Sequence of chain 1.A:
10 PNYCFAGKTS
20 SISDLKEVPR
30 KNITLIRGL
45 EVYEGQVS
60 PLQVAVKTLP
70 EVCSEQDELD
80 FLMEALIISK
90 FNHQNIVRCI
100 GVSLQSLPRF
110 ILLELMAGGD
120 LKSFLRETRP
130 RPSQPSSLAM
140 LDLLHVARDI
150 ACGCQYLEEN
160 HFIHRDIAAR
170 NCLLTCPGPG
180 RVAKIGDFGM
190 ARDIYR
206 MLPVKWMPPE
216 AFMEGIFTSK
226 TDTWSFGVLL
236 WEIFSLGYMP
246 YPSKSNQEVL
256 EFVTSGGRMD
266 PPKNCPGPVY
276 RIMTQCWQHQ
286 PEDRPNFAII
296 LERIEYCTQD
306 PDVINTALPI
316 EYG

Binding-site contacts:
Ligand atom C11 contacts residue LEU172 of chain 1.A at 4.0 Å (hydrophobic).
Ligand atom C2 contacts residue ALA64 of chain 1.A at 3.5 Å (hydrophobic).
Ligand atom C2 contacts residue MET115 of chain 1.A at 4.1 Å (hydrophobic).
Ligand atom C16 contacts residue LEU112 of chain 1.A at 4.0 Å (hydrophobic).
Ligand atom N23 contacts residue GLY118 of chain 1.A at 4.0 Å.
Ligand atom C5 contacts residue LEU172 of chain 1.A at 4.0 Å (hydrophobic).
Ligand atom C2 contacts residue LEU172 of chain 1.A at 3.5 Å (hydrophobic).
Ligand atom F19 contacts residue LEU172 of chain 1.A at 3.8 Å.
Ligand atom N21 contacts residue MET115 of chain 1.A at 4.1 Å.
Ligand atom C1 contacts residue LEU172 of chain 1.A at 3.6 Å (hydrophobic).
Ligand atom C11 contacts residue ARG169 of chain 1.A at 3.3 Å.
Ligand atom C25 contacts residue LEU38 of chain 1.A at 3.6 Å (hydrophobic).
Ligand atom N7 contacts residue LEU112 of chain 1.A at 3.8 Å.
Ligand atom N7 contacts residue ALA64 of chain 1.A at 3.5 Å.
Ligand atom F19 contacts residue ASN170 of chain 1.A at 3.1 Å.
Ligand atom F19 contacts residue ARG169 of chain 1.A at 4.1 Å.
Ligand atom F19 contacts residue ASP186 of chain 1.A at 3.4 Å.
Ligand atom C25 contacts residue MET115 of chain 1.A at 3.8 Å (hydrophobic).
Ligand atom N7 contacts residue LEU172 of chain 1.A at 3.7 Å.
Ligand atom C13 contacts residue GLY185 of chain 1.A at 3.6 Å.
Ligand atom N3 contacts residue LEU172 of chain 1.A at 4.0 Å.
Ligand atom N3 contacts residue ALA64 of chain 1.A at 3.8 Å.
Ligand atom C13 contacts residue LEU172 of chain 1.A at 3.6 Å (hydrophobic).
Ligand atom F19 contacts residue CYS171 of chain 1.A at 4.1 Å.
Ligand atom C4 contacts residue MET115 of chain 1.A at 3.1 Å (hydrophobic).
Ligand atom C2 contacts residue GLU113 of chain 1.A at 3.8 Å.
Ligand atom C4 contacts residue LEU114 of chain 1.A at 3.8 Å (hydrophobic).
Ligand atom N3 contacts residue MET115 of chain 1.A at 2.9 Å (h-bond).
Ligand atom N3 contacts residue LEU114 of chain 1.A at 3.9 Å.
Ligand atom N21 contacts residue LEU38 of chain 1.A at 3.9 Å.
Ligand atom N7 contacts residue GLU113 of chain 1.A at 2.9 Å (salt-bridge).
Ligand atom N22 contacts residue GLY118 of chain 1.A at 4.0 Å.
Ligand atom C12 contacts residue LEU172 of chain 1.A at 3.8 Å (hydrophobic).
Ligand atom C5 contacts residue MET115 of chain 1.A at 4.0 Å (hydrophobic).
Ligand atom C12 contacts residue GLY185 of chain 1.A at 4.0 Å.
Ligand atom C1 contacts residue ALA64 of chain 1.A at 4.0 Å (hydrophobic).
Ligand atom N3 contacts residue GLU113 of chain 1.A at 3.7 Å.
Ligand atom F19 contacts residue GLY185 of chain 1.A at 3.2 Å.
Ligand atom O8 contacts residue LEU172 of chain 1.A at 3.9 Å.
Ligand atom C6 contacts residue LEU172 of chain 1.A at 3.9 Å (hydrophobic).

The small molecule below binds the protein below.
Small molecule (SMILES): COc1ccc(F)cc1[C@@H](C)Oc1cc(-c2cnnn2C)cnc1N